Binding-site contacts:
Ligand atom C2' contacts residue TYR271 of chain 1.D at 3.5 Å (hydrophobic).
Ligand atom C3' contacts residue GLN46 of chain 1.D at 3.8 Å.
Ligand atom O1A contacts residue HIS107 of chain 1.D at 3.2 Å.
Ligand atom O2A contacts residue ARG61 of chain 1.D at 3.4 Å (salt-bridge).
Ligand atom O3' contacts residue ASP216 of chain 1.D at 2.9 Å (salt-bridge).
Ligand atom C3' contacts residue TYR212 of chain 1.D at 3.7 Å (hydrophobic).
Ligand atom O3A contacts residue HIS130 of chain 1.D at 3.8 Å.
Ligand atom C6 contacts residue TYR271 of chain 1.D at 3.6 Å (hydrophobic).
Ligand atom N2 contacts residue TYR271 of chain 1.D at 3.7 Å.
Ligand atom C2' contacts residue LEU47 of chain 1.D at 4.0 Å (hydrophobic).
Ligand atom C6 contacts residue HIS112 of chain 1.D at 3.8 Å.
Ligand atom C4 contacts residue HIS112 of chain 1.D at 3.8 Å.
Ligand atom O2A contacts residue ASP208 of chain 1.D at 3.7 Å.
Ligand atom O3G contacts residue TYR212 of chain 1.D at 2.6 Å (h-bond).
Ligand atom O3G contacts residue LYS209 of chain 1.D at 3.4 Å.
Ligand atom O3' contacts residue TYR271 of chain 1.D at 3.8 Å.
Ligand atom O2B contacts residue ASP208 of chain 1.D at 3.9 Å.
Ligand atom O3' contacts residue GLN46 of chain 1.D at 2.7 Å (h-bond).
Ligand atom O4' contacts residue ARG61 of chain 1.D at 3.4 Å (salt-bridge).
Ligand atom O2G contacts residue LYS209 of chain 1.D at 3.5 Å (salt-bridge).
Ligand atom N2 contacts residue LEU47 of chain 1.D at 2.9 Å (h-bond).
Ligand atom C3' contacts residue ASP216 of chain 1.D at 3.9 Å.
Ligand atom C4' contacts residue GLN46 of chain 1.D at 3.7 Å.
Ligand atom N1 contacts residue TYR271 of chain 1.D at 2.9 Å (h-bond).
Ligand atom O3G contacts residue ARG263 of chain 1.D at 2.9 Å (salt-bridge).
Ligand atom O2G contacts residue MG1 of chain 1.BA at 2.7 Å.
Ligand atom O1A contacts residue ARG61 of chain 1.D at 3.8 Å.
Ligand atom C5' contacts residue TYR212 of chain 1.D at 3.5 Å (hydrophobic).
Ligand atom C5 contacts residue HIS112 of chain 1.D at 3.6 Å.
Ligand atom O3' contacts residue LEU47 of chain 1.D at 3.5 Å.
Ligand atom C3' contacts residue TYR271 of chain 1.D at 3.9 Å (hydrophobic).
Ligand atom O6 contacts residue TYR271 of chain 1.D at 3.9 Å.
Ligand atom O2B contacts residue ARG103 of chain 1.D at 2.9 Å (salt-bridge).
Ligand atom O6 contacts residue GLN272 of chain 1.D at 2.6 Å (h-bond).
Ligand atom C2 contacts residue TYR271 of chain 1.D at 3.5 Å (hydrophobic).
Ligand atom O2B contacts residue MG1 of chain 1.BA at 2.9 Å.
Ligand atom C6 contacts residue GLN272 of chain 1.D at 3.3 Å.
Ligand atom O3' contacts residue TYR212 of chain 1.D at 3.8 Å.
Ligand atom O1G contacts residue ARG263 of chain 1.D at 3.0 Å (salt-bridge).
Ligand atom O3A contacts residue ARG103 of chain 1.D at 3.6 Å (salt-bridge).

Sequence of chain 1.D:
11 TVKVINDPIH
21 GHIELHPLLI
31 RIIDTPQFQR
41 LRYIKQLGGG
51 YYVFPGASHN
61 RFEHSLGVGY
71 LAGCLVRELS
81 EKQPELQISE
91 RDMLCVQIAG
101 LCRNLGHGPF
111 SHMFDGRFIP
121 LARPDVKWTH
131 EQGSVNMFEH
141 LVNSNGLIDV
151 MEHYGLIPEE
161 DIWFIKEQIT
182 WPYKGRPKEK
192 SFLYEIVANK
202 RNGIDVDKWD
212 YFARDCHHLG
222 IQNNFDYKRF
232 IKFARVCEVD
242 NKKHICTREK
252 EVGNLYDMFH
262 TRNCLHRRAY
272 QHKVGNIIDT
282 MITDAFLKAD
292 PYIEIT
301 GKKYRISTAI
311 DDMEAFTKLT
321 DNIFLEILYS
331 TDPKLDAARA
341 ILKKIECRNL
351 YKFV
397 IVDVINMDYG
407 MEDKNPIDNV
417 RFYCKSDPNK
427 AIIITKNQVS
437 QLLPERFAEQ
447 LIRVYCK

This protein binds this small molecule.
Small molecule (SMILES): Nc1nc2c(ncn2[C@H]2C[C@H](O)[C@@H](CO[P](=O)(O)O[P](=O)(O)OP(=O)(O)O)O2)c(=O)[nH]1